Sequence of chain 1.D:
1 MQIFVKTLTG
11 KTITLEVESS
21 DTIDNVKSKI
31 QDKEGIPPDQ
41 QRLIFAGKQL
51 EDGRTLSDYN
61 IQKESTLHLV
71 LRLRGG

This protein binds this small molecule.
Small molecule (SMILES): C#Cc1cccc(Nc2ncnc3c2ncn3[C@@H]2O[C@H](COS(N)(=O)=O)[C@@H](O)[C@H]2O)c1

Sequence of chain 1.C:
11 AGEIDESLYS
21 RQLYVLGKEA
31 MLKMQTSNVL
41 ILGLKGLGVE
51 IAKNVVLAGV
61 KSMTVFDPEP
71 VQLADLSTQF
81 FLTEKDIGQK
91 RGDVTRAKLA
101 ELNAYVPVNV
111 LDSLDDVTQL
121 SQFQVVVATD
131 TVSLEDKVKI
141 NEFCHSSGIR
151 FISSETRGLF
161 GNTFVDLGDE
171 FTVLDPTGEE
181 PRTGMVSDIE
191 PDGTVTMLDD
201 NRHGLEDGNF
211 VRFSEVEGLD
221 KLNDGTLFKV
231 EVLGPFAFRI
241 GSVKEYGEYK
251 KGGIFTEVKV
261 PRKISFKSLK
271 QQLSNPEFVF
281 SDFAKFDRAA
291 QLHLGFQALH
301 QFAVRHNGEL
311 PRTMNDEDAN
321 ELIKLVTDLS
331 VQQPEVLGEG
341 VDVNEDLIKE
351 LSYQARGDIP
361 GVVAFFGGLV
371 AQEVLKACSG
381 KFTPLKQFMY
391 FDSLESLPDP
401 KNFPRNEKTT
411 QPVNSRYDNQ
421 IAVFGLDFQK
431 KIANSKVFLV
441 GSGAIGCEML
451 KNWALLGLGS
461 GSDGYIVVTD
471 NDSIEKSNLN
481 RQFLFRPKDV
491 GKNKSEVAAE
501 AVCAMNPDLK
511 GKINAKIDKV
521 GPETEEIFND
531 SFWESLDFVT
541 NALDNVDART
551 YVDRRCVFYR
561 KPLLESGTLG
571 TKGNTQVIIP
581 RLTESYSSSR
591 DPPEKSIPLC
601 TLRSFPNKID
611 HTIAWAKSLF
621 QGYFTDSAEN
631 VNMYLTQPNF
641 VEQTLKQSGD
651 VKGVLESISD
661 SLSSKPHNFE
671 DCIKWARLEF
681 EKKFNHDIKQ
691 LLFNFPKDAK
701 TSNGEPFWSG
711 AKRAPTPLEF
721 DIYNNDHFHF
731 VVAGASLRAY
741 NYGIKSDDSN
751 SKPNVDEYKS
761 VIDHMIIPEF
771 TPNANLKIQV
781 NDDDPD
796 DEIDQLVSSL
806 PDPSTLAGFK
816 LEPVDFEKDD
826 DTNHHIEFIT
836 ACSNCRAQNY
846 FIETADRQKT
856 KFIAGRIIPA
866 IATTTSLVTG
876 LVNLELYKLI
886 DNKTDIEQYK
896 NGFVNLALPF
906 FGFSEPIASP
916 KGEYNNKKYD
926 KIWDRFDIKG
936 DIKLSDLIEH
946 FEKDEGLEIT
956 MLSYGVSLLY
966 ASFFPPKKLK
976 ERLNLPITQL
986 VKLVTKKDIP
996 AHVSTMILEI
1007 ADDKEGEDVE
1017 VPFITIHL

Binding-site contacts:
Ligand atom C15 contacts residue LEU543 of chain 1.C at 3.6 Å (hydrophobic).
Ligand atom O1 contacts residue ALA542 of chain 1.C at 3.5 Å (h-bond).
Ligand atom S contacts residue GLY76 of chain 1.D at 2.5 Å.
Ligand atom C1 contacts residue ASP470 of chain 1.C at 3.4 Å.
Ligand atom C14 contacts residue LEU543 of chain 1.C at 3.4 Å (hydrophobic).
Ligand atom N contacts residue LEU543 of chain 1.C at 3.6 Å.
Ligand atom C1 contacts residue ALA542 of chain 1.C at 3.5 Å (hydrophobic).
Ligand atom N4 contacts residue ASN545 of chain 1.C at 3.3 Å (h-bond).
Ligand atom O5 contacts residue ASP544 of chain 1.C at 3.5 Å (salt-bridge).
Ligand atom O5 contacts residue SO41 of chain 1.S at 3.5 Å (h-bond).
Ligand atom O2 contacts residue ASN471 of chain 1.C at 3.7 Å.
Ligand atom N3 contacts residue VAL520 of chain 1.C at 2.9 Å (h-bond).
Ligand atom C3 contacts residue LEU543 of chain 1.C at 3.5 Å (hydrophobic).
Ligand atom C15 contacts residue ASP544 of chain 1.C at 3.1 Å.
Ligand atom O4 contacts residue ALA444 of chain 1.C at 2.9 Å (h-bond).
Ligand atom O contacts residue GLY76 of chain 1.D at 2.9 Å (h-bond).
Ligand atom N4 contacts residue LEU543 of chain 1.C at 3.4 Å.
Ligand atom C contacts residue GLY76 of chain 1.D at 3.5 Å.
Ligand atom C2 contacts residue ASP470 of chain 1.C at 3.4 Å.
Ligand atom O4 contacts residue GLY76 of chain 1.D at 3.0 Å.
Ligand atom N2 contacts residue VAL520 of chain 1.C at 3.0 Å (h-bond).
Ligand atom C7 contacts residue VAL520 of chain 1.C at 3.1 Å (hydrophobic).
Ligand atom C6 contacts residue ALA548 of chain 1.C at 3.5 Å (hydrophobic).
Ligand atom C16 contacts residue ASP470 of chain 1.C at 3.5 Å.
Ligand atom C17 contacts residue ASP470 of chain 1.C at 3.3 Å.
Ligand atom N3 contacts residue ALA548 of chain 1.C at 3.7 Å.
Ligand atom O4 contacts residue ARG481 of chain 1.C at 3.4 Å (salt-bridge).
Ligand atom C contacts residue ALA542 of chain 1.C at 3.2 Å (hydrophobic).
Ligand atom O5 contacts residue GLY76 of chain 1.D at 3.6 Å.
Ligand atom C7 contacts residue ALA548 of chain 1.C at 3.5 Å (hydrophobic).
Ligand atom O1 contacts residue ASP470 of chain 1.C at 3.7 Å.
Ligand atom O contacts residue GLY443 of chain 1.C at 3.5 Å.
Ligand atom C6 contacts residue VAL520 of chain 1.C at 3.5 Å (hydrophobic).
Ligand atom O2 contacts residue ASP472 of chain 1.C at 3.1 Å.
Ligand atom O4 contacts residue GLN482 of chain 1.C at 3.1 Å (h-bond).
Ligand atom O2 contacts residue ASP470 of chain 1.C at 2.5 Å (salt-bridge).
Ligand atom O3 contacts residue ASP470 of chain 1.C at 2.5 Å (salt-bridge).
Ligand atom N5 contacts residue GLY76 of chain 1.D at 1.3 Å.
Ligand atom O3 contacts residue LYS494 of chain 1.C at 2.9 Å (salt-bridge).
Ligand atom C15 contacts residue ASN545 of chain 1.C at 3.6 Å.